The protein below binds the small molecule below.
Small molecule (SMILES): C[C@@H](NC(=O)[C@@H](N)Cc1ccc(O)cc1)C(=O)NCC(=O)N(C)[C@@H](Cc1ccccc1)C(=O)NCCO

Sequence of chain 1.D:
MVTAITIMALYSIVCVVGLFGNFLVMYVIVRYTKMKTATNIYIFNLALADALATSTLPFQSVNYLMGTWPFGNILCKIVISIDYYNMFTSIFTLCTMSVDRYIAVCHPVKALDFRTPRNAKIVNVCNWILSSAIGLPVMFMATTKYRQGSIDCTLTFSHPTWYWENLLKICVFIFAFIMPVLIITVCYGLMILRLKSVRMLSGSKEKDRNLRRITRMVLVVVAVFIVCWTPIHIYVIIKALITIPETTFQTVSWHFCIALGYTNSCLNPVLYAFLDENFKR

Binding-site contacts:
Ligand atom N contacts residue ILE320 of chain 1.D at 3.4 Å.
Ligand atom CA contacts residue ASP145 of chain 1.D at 3.7 Å.
Ligand atom CB contacts residue TRP316 of chain 1.D at 3.8 Å (hydrophobic).
Ligand atom CZ contacts residue VAL298 of chain 1.D at 4.1 Å (hydrophobic).
Ligand atom CD1 contacts residue CYS215 of chain 1.D at 4.0 Å (hydrophobic).
Ligand atom CE1 contacts residue TYR146 of chain 1.D at 3.7 Å (hydrophobic).
Ligand atom CA contacts residue ILE320 of chain 1.D at 3.9 Å (hydrophobic).
Ligand atom N contacts residue ASP145 of chain 1.D at 3.1 Å (salt-bridge).
Ligand atom O contacts residue ILE320 of chain 1.D at 3.3 Å.
Ligand atom CZ contacts residue VAL141 of chain 1.D at 3.6 Å (hydrophobic).
Ligand atom OH contacts residue VAL234 of chain 1.D at 3.9 Å.
Ligand atom CA contacts residue CYS215 of chain 1.D at 3.5 Å (hydrophobic).
Ligand atom CE2 contacts residue ILE294 of chain 1.D at 3.5 Å (hydrophobic).
Ligand atom C contacts residue TRP316 of chain 1.D at 3.8 Å (hydrophobic).
Ligand atom C contacts residue TRP316 of chain 1.D at 3.8 Å (hydrophobic).
Ligand atom CE2 contacts residue ILE142 of chain 1.D at 3.7 Å (hydrophobic).
Ligand atom CE2 contacts residue VAL298 of chain 1.D at 3.8 Å (hydrophobic).
Ligand atom CB contacts residue CYS215 of chain 1.D at 3.2 Å (hydrophobic).
Ligand atom CD1 contacts residue MET149 of chain 1.D at 3.7 Å (hydrophobic).
Ligand atom CZ contacts residue GLN122 of chain 1.D at 3.3 Å.
Ligand atom CA contacts residue TYR324 of chain 1.D at 3.9 Å (hydrophobic).
Ligand atom CE2 contacts residue GLN122 of chain 1.D at 3.8 Å.
Ligand atom CE1 contacts residue TRP131 of chain 1.D at 3.5 Å (hydrophobic).
Ligand atom CZ contacts residue VAL234 of chain 1.D at 4.0 Å (hydrophobic).
Ligand atom CB contacts residue ILE294 of chain 1.D at 4.1 Å (hydrophobic).
Ligand atom CD2 contacts residue ILE294 of chain 1.D at 3.7 Å (hydrophobic).
Ligand atom O contacts residue TRP316 of chain 1.D at 3.1 Å.
Ligand atom CD2 contacts residue ILE142 of chain 1.D at 3.6 Å (hydrophobic).
Ligand atom O contacts residue TRP316 of chain 1.D at 3.2 Å.
Ligand atom CG contacts residue MET149 of chain 1.D at 3.8 Å (hydrophobic).
Ligand atom CA contacts residue ILE294 of chain 1.D at 4.1 Å (hydrophobic).
Ligand atom CB contacts residue MET149 of chain 1.D at 3.6 Å (hydrophobic).
Ligand atom OH contacts residue VAL298 of chain 1.D at 3.4 Å.
Ligand atom C contacts residue ILE320 of chain 1.D at 3.9 Å (hydrophobic).
Ligand atom CG contacts residue ILE142 of chain 1.D at 3.9 Å (hydrophobic).
Ligand atom N contacts residue TYR324 of chain 1.D at 2.4 Å (h-bond).
Ligand atom CE1 contacts residue VAL234 of chain 1.D at 3.6 Å (hydrophobic).
Ligand atom CA contacts residue ILE320 of chain 1.D at 4.1 Å (hydrophobic).
Ligand atom CE1 contacts residue GLN122 of chain 1.D at 4.0 Å.
Ligand atom CD1 contacts residue TYR146 of chain 1.D at 3.7 Å (hydrophobic).